Sequence of chain 1.O:
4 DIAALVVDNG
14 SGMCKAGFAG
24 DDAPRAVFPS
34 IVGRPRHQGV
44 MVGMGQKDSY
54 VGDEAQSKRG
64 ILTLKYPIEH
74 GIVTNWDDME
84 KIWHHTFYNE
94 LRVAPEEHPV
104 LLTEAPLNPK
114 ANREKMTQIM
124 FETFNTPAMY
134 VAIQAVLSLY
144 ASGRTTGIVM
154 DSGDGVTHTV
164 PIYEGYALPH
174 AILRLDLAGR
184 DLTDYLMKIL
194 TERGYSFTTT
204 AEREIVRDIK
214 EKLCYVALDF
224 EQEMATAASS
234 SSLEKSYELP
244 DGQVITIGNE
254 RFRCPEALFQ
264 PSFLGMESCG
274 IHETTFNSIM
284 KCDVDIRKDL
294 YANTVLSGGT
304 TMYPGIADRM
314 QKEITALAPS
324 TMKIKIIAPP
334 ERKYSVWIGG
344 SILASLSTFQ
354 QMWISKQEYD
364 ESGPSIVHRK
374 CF

Sequence of chain 1.Q:
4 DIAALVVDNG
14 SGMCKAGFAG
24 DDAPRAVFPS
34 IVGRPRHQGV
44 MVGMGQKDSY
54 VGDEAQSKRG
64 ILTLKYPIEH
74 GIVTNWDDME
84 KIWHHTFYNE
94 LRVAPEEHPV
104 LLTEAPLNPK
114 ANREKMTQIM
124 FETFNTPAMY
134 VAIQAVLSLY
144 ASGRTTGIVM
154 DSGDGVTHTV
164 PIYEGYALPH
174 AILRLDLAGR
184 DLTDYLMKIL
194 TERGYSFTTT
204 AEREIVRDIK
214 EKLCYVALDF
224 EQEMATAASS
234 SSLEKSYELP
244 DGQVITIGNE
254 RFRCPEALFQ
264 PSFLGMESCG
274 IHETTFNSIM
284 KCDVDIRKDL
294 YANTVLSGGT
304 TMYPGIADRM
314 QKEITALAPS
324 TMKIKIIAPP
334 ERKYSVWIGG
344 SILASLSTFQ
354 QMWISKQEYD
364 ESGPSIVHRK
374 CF

Binding-site contacts:
Ligand atom CZ3 contacts residue PRO112 of chain 1.P at 3.7 Å (hydrophobic).
Ligand atom O contacts residue GLN246 of chain 1.Q at 3.0 Å (h-bond).
Ligand atom OG1 contacts residue VAL287 of chain 1.O at 3.8 Å.
Ligand atom CZ3 contacts residue SER199 of chain 1.Q at 2.6 Å.
Ligand atom CD2 contacts residue ILE75 of chain 1.P at 3.6 Å (hydrophobic).
Ligand atom O contacts residue TYR198 of chain 1.Q at 3.5 Å.
Ligand atom CZ2 contacts residue SER199 of chain 1.Q at 2.7 Å.
Ligand atom CG contacts residue SER199 of chain 1.Q at 3.0 Å.
Ligand atom CE3 contacts residue SER199 of chain 1.Q at 2.3 Å.
Ligand atom CE3 contacts residue GLY197 of chain 1.Q at 3.7 Å.
Ligand atom CA contacts residue SER199 of chain 1.Q at 3.8 Å.
Ligand atom CB contacts residue TYR198 of chain 1.Q at 3.1 Å (hydrophobic).
Ligand atom N contacts residue GLY197 of chain 1.Q at 3.6 Å (h-bond).
Ligand atom CD2 contacts residue SER199 of chain 1.Q at 2.2 Å.
Ligand atom CE2 contacts residue SER199 of chain 1.Q at 2.4 Å.
Ligand atom CB contacts residue ILE248 of chain 1.Q at 3.8 Å (hydrophobic).
Ligand atom O contacts residue SER199 of chain 1.Q at 3.0 Å (h-bond).
Ligand atom CD1 contacts residue SER199 of chain 1.Q at 3.5 Å.
Ligand atom N contacts residue TYR198 of chain 1.Q at 3.7 Å.
Ligand atom CE2 contacts residue ASP179 of chain 1.P at 3.7 Å.
Ligand atom CG2 contacts residue VAL287 of chain 1.O at 3.0 Å (hydrophobic).
Ligand atom CE2 contacts residue ILE75 of chain 1.P at 3.8 Å (hydrophobic).
Ligand atom CD1 contacts residue ARG196 of chain 1.Q at 3.8 Å.
Ligand atom N contacts residue GLY197 of chain 1.Q at 3.0 Å (h-bond).
Ligand atom NE1 contacts residue SER199 of chain 1.Q at 3.2 Å (h-bond).
Ligand atom CE3 contacts residue ILE75 of chain 1.P at 3.7 Å (hydrophobic).
Ligand atom CB contacts residue GLY197 of chain 1.Q at 3.7 Å.
Ligand atom NE1 contacts residue ASP179 of chain 1.P at 3.1 Å (salt-bridge).
Ligand atom CG contacts residue GLY197 of chain 1.Q at 3.7 Å.
Ligand atom C contacts residue GLY197 of chain 1.Q at 3.9 Å.
Ligand atom CB contacts residue GLY197 of chain 1.Q at 3.6 Å.
Ligand atom OG1 contacts residue ARG290 of chain 1.O at 3.0 Å (salt-bridge).
Ligand atom CA contacts residue GLY197 of chain 1.Q at 3.8 Å.
Ligand atom CB contacts residue VAL287 of chain 1.O at 3.8 Å (hydrophobic).
Ligand atom O1 contacts residue GLY197 of chain 1.Q at 2.8 Å (h-bond).
Ligand atom CA contacts residue GLN246 of chain 1.Q at 3.5 Å.
Ligand atom CZ3 contacts residue ILE75 of chain 1.P at 3.8 Å (hydrophobic).
Ligand atom CZ2 contacts residue ASP179 of chain 1.P at 3.7 Å.
Ligand atom CH2 contacts residue SER199 of chain 1.Q at 2.8 Å.
Ligand atom CB contacts residue GLU72 of chain 1.P at 3.3 Å.

Sequence of chain 1.P:
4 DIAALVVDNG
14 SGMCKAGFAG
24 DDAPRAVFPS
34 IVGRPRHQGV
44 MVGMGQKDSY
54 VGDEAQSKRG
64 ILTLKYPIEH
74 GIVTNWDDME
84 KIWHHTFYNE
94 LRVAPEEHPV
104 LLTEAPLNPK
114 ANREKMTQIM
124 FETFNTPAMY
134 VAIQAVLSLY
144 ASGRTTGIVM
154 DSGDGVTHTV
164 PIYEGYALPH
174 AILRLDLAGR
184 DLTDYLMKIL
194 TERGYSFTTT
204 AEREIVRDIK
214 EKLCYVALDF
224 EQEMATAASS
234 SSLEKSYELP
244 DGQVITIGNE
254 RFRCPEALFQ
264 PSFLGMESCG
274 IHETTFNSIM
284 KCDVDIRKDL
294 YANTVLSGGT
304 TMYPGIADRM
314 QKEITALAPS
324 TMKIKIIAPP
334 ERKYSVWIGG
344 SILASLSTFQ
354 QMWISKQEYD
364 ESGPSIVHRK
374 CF

A protein and the small-molecule ligand that binds it are described below.
Small molecule (SMILES): C[C@@H]1NC(=O)[C@H](C[C@@](C)(O)CO)NC(=O)[C@H](Cc2c[nH]c3ccccc23)NC(=O)[C@H](C)NC(=O)[C@@H]2C[C@@H](O)CN2C(=O)[C@H](CS)NC(=O)[C@@H]([C@H](C)O)NC1=O